The protein below binds the small molecule below.
Small molecule (SMILES): N[C@@H](Cc1c[nH]c2ccccc12)C(=O)O

Sequence of chain 1.WA:
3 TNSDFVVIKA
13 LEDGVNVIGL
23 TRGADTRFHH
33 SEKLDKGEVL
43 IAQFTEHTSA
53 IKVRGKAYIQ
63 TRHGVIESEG

Sequence of chain 1.VA:
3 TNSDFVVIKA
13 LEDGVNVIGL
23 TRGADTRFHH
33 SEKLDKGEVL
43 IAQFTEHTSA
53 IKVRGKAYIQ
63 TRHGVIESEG

Binding-site contacts:
Ligand atom O contacts residue GLY25 of chain 1.WA at 3.0 Å (h-bond).
Ligand atom O contacts residue THR47 of chain 1.VA at 3.5 Å (h-bond).
Ligand atom CE2 contacts residue GLN45 of chain 1.VA at 3.9 Å.
Ligand atom CZ2 contacts residue ILE53 of chain 1.VA at 3.9 Å (hydrophobic).
Ligand atom CH2 contacts residue ILE20 of chain 1.VA at 4.0 Å (hydrophobic).
Ligand atom CE3 contacts residue HIS32 of chain 1.VA at 3.9 Å.
Ligand atom CD1 contacts residue GLN45 of chain 1.VA at 3.5 Å.
Ligand atom CE3 contacts residue HIS31 of chain 1.VA at 4.0 Å.
Ligand atom OXT contacts residue THR47 of chain 1.VA at 2.5 Å (h-bond).
Ligand atom CG contacts residue SER51 of chain 1.WA at 3.8 Å.
Ligand atom CZ2 contacts residue THR50 of chain 1.VA at 3.9 Å.
Ligand atom CB contacts residue THR23 of chain 1.WA at 3.6 Å.
Ligand atom N contacts residue ARG24 of chain 1.WA at 3.9 Å.
Ligand atom OXT contacts residue HIS49 of chain 1.VA at 3.9 Å.
Ligand atom C contacts residue SER51 of chain 1.WA at 3.5 Å.
Ligand atom NE1 contacts residue GLN45 of chain 1.VA at 2.8 Å (h-bond).
Ligand atom CA contacts residue SER51 of chain 1.WA at 3.9 Å.
Ligand atom C contacts residue THR50 of chain 1.VA at 4.0 Å.
Ligand atom OXT contacts residue GLY25 of chain 1.WA at 4.0 Å.
Ligand atom CH2 contacts residue GLY21 of chain 1.VA at 3.5 Å.
Ligand atom CA contacts residue THR23 of chain 1.WA at 3.7 Å.
Ligand atom OXT contacts residue THR50 of chain 1.VA at 2.9 Å (h-bond).
Ligand atom CD1 contacts residue THR47 of chain 1.VA at 3.9 Å.
Ligand atom CD1 contacts residue SER51 of chain 1.WA at 3.6 Å.
Ligand atom O contacts residue ARG24 of chain 1.WA at 3.6 Å.
Ligand atom C contacts residue GLY25 of chain 1.WA at 3.5 Å.
Ligand atom N contacts residue GLY25 of chain 1.WA at 2.8 Å (h-bond).
Ligand atom NE1 contacts residue ALA44 of chain 1.VA at 3.8 Å.
Ligand atom N contacts residue THR23 of chain 1.WA at 2.8 Å (h-bond).
Ligand atom CB contacts residue SER51 of chain 1.WA at 3.3 Å.
Ligand atom O contacts residue SER51 of chain 1.WA at 2.9 Å (h-bond).
Ligand atom CA contacts residue GLY25 of chain 1.WA at 3.5 Å.
Ligand atom CZ3 contacts residue GLY21 of chain 1.VA at 3.6 Å.
Ligand atom CB contacts residue THR28 of chain 1.WA at 3.6 Å.
Ligand atom N contacts residue THR28 of chain 1.WA at 2.9 Å (h-bond).
Ligand atom CA contacts residue THR28 of chain 1.WA at 3.3 Å.
Ligand atom CE2 contacts residue ALA44 of chain 1.VA at 4.0 Å (hydrophobic).
Ligand atom C contacts residue THR47 of chain 1.VA at 3.5 Å.
Ligand atom CZ3 contacts residue HIS32 of chain 1.VA at 3.9 Å.
Ligand atom N contacts residue ASP27 of chain 1.WA at 3.1 Å (salt-bridge).